Binding-site contacts:
Ligand atom C7 contacts residue ILE122 of chain 1.L at 4.0 Å (hydrophobic).
Ligand atom C12 contacts residue LEU25 of chain 1.L at 4.0 Å (hydrophobic).
Ligand atom C5 contacts residue ILE122 of chain 1.L at 4.1 Å (hydrophobic).
Ligand atom C12 contacts residue TYR150 of chain 1.L at 3.3 Å (hydrophobic).
Ligand atom C13 contacts residue TYR150 of chain 1.L at 3.4 Å (hydrophobic).
Ligand atom O2 contacts residue TYR147 of chain 1.L at 3.1 Å.
Ligand atom C6 contacts residue TYR90 of chain 1.L at 4.0 Å (hydrophobic).
Ligand atom O1 contacts residue TYR147 of chain 1.L at 4.1 Å.
Ligand atom C1 contacts residue ILE122 of chain 1.L at 4.0 Å (hydrophobic).
Ligand atom C13 contacts residue SER18 of chain 1.L at 4.1 Å.
Ligand atom O3 contacts residue LYS14 of chain 1.L at 3.3 Å (salt-bridge).
Ligand atom C15 contacts residue GLY120 of chain 1.L at 4.0 Å.
Ligand atom C7 contacts residue ALA146 of chain 1.L at 3.9 Å (hydrophobic).
Ligand atom C16 contacts residue LEU25 of chain 1.L at 4.1 Å (hydrophobic).
Ligand atom N contacts residue ILE122 of chain 1.L at 4.0 Å.
Ligand atom O2 contacts residue ALA146 of chain 1.L at 3.5 Å.
Ligand atom C12 contacts residue GLU16 of chain 1.L at 3.7 Å.
Ligand atom S contacts residue TYR150 of chain 1.L at 4.1 Å.
Ligand atom C15 contacts residue LEU111 of chain 1.L at 4.1 Å (hydrophobic).
Ligand atom C4 contacts residue ARG33 of chain 1.L at 4.1 Å.
Ligand atom C8 contacts residue ALA146 of chain 1.L at 3.5 Å (hydrophobic).
Ligand atom C14 contacts residue LEU25 of chain 1.L at 3.1 Å (hydrophobic).
Ligand atom C1 contacts residue LEU29 of chain 1.L at 3.9 Å (hydrophobic).
Ligand atom C16 contacts residue ILE122 of chain 1.L at 3.8 Å (hydrophobic).
Ligand atom C13 contacts residue GLU16 of chain 1.L at 3.8 Å.
Ligand atom C15 contacts residue LEU25 of chain 1.L at 3.5 Å (hydrophobic).
Ligand atom O1 contacts residue ALA146 of chain 1.L at 3.9 Å.
Ligand atom C4 contacts residue VAL109 of chain 1.L at 3.3 Å (hydrophobic).
Ligand atom S contacts residue LYS14 of chain 1.L at 3.8 Å.
Ligand atom C10 contacts residue ILE122 of chain 1.L at 3.9 Å (hydrophobic).
Ligand atom C2 contacts residue LEU29 of chain 1.L at 3.7 Å (hydrophobic).
Ligand atom C13 contacts residue LEU25 of chain 1.L at 3.4 Å (hydrophobic).
Ligand atom C3 contacts residue VAL109 of chain 1.L at 3.5 Å (hydrophobic).
Ligand atom O2 contacts residue LYS14 of chain 1.L at 3.2 Å (salt-bridge).
Ligand atom C5 contacts residue VAL109 of chain 1.L at 4.0 Å (hydrophobic).
Ligand atom C5 contacts residue ARG33 of chain 1.L at 3.9 Å.
Ligand atom C6 contacts residue ILE122 of chain 1.L at 3.9 Å (hydrophobic).
Ligand atom O3 contacts residue ILE122 of chain 1.L at 3.5 Å.
Ligand atom O1 contacts residue TYR150 of chain 1.L at 2.7 Å.
Ligand atom C6 contacts residue ARG33 of chain 1.L at 3.9 Å.

This protein binds this small molecule.
Small molecule (SMILES): O=S(=O)(O)c1cccc2cccc(Nc3ccccc3)c12

Sequence of chain 1.L:
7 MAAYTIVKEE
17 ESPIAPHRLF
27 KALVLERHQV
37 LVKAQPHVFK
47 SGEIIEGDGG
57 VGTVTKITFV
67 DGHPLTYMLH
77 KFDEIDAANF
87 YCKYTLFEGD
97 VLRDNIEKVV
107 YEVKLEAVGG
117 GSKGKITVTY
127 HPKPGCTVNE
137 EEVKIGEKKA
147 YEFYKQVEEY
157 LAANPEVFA